Binding-site contacts:
Ligand atom N3 contacts residue TYR613 of chain 2.A at 3.4 Å.
Ligand atom O2A contacts residue PHE285 of chain 2.A at 4.1 Å.
Ligand atom N1 contacts residue TYR613 of chain 2.A at 3.8 Å.
Ligand atom C1 contacts residue TYR613 of chain 2.A at 4.3 Å (hydrophobic).
Ligand atom N5 contacts residue GLY612 of chain 2.A at 4.3 Å.
Ligand atom C2A contacts residue TYR613 of chain 2.A at 3.6 Å (hydrophobic).
Ligand atom O6A contacts residue TYR613 of chain 2.A at 4.0 Å.
Ligand atom O5 contacts residue PHE285 of chain 2.A at 3.4 Å.
Ligand atom N3 contacts residue PHE285 of chain 2.A at 3.5 Å.
Ligand atom O2 contacts residue MET615 of chain 2.A at 4.5 Å.
Ligand atom C2 contacts residue TYR613 of chain 2.A at 4.3 Å (hydrophobic).
Ligand atom O4A contacts residue ALA610 of chain 2.A at 3.7 Å.
Ligand atom O4A contacts residue ASN282 of chain 2.A at 4.3 Å.
Ligand atom O4A contacts residue TYR613 of chain 2.A at 3.6 Å.
Ligand atom N5 contacts residue PHE285 of chain 2.A at 3.5 Å.
Ligand atom C1 contacts residue PHE285 of chain 2.A at 4.2 Å (hydrophobic).
Ligand atom C2A contacts residue PHE285 of chain 2.A at 3.7 Å (hydrophobic).
Ligand atom C6A contacts residue PHE285 of chain 2.A at 3.7 Å (hydrophobic).
Ligand atom C6 contacts residue PHE285 of chain 2.A at 4.4 Å (hydrophobic).
Ligand atom N3 contacts residue HIS571 of chain 2.A at 4.4 Å.
Ligand atom O2A contacts residue HIS571 of chain 2.A at 4.3 Å.
Ligand atom O4A contacts residue ASP283 of chain 2.A at 4.4 Å.
Ligand atom C4A contacts residue TYR613 of chain 2.A at 3.5 Å (hydrophobic).
Ligand atom O4A contacts residue PHE285 of chain 2.A at 3.4 Å.
Ligand atom N1 contacts residue PHE285 of chain 2.A at 3.7 Å.
Ligand atom O6A contacts residue GLY612 of chain 2.A at 3.3 Å (h-bond).
Ligand atom C4A contacts residue PHE285 of chain 2.A at 3.4 Å (hydrophobic).
Ligand atom O2 contacts residue HIS614 of chain 2.A at 4.0 Å.
Ligand atom C6A contacts residue GLY612 of chain 2.A at 4.1 Å.
Ligand atom C6A contacts residue TYR613 of chain 2.A at 4.0 Å (hydrophobic).
Ligand atom N5 contacts residue TYR613 of chain 2.A at 3.6 Å.
Ligand atom O2 contacts residue TYR613 of chain 2.A at 3.2 Å.
Ligand atom O6A contacts residue PHE285 of chain 2.A at 3.9 Å.
Ligand atom O2A contacts residue TYR613 of chain 2.A at 3.5 Å.

Sequence of chain 2.A:
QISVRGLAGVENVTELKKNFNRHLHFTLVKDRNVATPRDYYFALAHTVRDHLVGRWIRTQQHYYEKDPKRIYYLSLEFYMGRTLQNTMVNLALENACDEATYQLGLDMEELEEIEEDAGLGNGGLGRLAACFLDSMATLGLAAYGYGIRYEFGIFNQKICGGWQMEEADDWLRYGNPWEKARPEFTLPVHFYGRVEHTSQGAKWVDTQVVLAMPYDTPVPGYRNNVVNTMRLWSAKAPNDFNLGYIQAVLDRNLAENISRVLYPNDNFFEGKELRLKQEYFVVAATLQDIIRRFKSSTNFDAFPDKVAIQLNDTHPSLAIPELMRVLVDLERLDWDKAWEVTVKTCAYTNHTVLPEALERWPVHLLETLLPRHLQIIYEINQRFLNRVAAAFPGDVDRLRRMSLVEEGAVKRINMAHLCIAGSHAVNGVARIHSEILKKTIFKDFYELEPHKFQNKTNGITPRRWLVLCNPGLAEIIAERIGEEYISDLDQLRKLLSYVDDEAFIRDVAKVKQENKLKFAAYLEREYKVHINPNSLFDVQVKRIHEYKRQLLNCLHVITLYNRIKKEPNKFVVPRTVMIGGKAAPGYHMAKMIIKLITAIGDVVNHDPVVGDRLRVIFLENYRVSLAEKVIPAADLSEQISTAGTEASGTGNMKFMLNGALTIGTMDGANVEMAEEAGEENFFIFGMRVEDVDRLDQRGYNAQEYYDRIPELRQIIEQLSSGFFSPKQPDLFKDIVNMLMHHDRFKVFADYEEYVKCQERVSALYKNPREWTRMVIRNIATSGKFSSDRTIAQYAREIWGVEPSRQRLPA

A protein and the small-molecule ligand that binds it are described below.
Small molecule (SMILES): O=c1[nH]c(=O)n([C@@H]2O[C@H](CO)[C@@H](O)[C@H](O)[C@H]2O)c(=O)[nH]1